Sequence of chain 1.D:
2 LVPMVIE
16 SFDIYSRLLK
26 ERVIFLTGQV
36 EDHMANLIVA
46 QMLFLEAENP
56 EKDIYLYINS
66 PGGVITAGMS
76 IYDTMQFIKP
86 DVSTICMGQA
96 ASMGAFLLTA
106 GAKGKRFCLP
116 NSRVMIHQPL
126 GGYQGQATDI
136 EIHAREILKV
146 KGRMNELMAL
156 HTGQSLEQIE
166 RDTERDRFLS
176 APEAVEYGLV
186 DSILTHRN

Binding-site contacts:
Ligand atom N2 contacts residue GLY68 of chain 1.D at 3.0 Å (h-bond).
Ligand atom C17 contacts residue SER97 of chain 1.D at 2.8 Å.
Ligand atom C2 contacts residue ILE70 of chain 1.D at 3.4 Å (hydrophobic).
Ligand atom O5 contacts residue MET149 of chain 1.D at 3.3 Å.
Ligand atom C23 contacts residue HIS122 of chain 1.D at 3.6 Å.
Ligand atom O4 contacts residue GLY67 of chain 1.D at 3.4 Å.
Ligand atom C17 contacts residue MET98 of chain 1.D at 3.6 Å (hydrophobic).
Ligand atom C5 contacts residue ILE142 of chain 1.D at 3.7 Å (hydrophobic).
Ligand atom C4 contacts residue ILE142 of chain 1.D at 3.7 Å (hydrophobic).
Ligand atom C19 contacts residue SER97 of chain 1.D at 3.6 Å.
Ligand atom O2 contacts residue ILE70 of chain 1.D at 2.8 Å (h-bond).
Ligand atom C13 contacts residue VAL69 of chain 1.D at 3.8 Å (hydrophobic).
Ligand atom C16 contacts residue SER97 of chain 1.D at 1.4 Å.
Ligand atom O1 contacts residue LEU125 of chain 1.D at 3.5 Å (h-bond).
Ligand atom C10 contacts residue GLY68 of chain 1.D at 3.7 Å.
Ligand atom C22 contacts residue HIS122 of chain 1.D at 3.4 Å.
Ligand atom C24 contacts residue SER97 of chain 1.D at 2.4 Å.
Ligand atom O2 contacts residue VAL69 of chain 1.D at 3.5 Å.
Ligand atom N1 contacts residue LEU125 of chain 1.D at 2.9 Å (h-bond).
Ligand atom O4 contacts residue MET98 of chain 1.D at 3.0 Å (h-bond).
Ligand atom O4 contacts residue SER97 of chain 1.D at 2.3 Å (h-bond).
Ligand atom C20 contacts residue HIS122 of chain 1.D at 3.8 Å.
Ligand atom C1 contacts residue LEU125 of chain 1.D at 3.6 Å (hydrophobic).
Ligand atom C24 contacts residue HIS122 of chain 1.D at 1.9 Å.
Ligand atom N2 contacts residue SER97 of chain 1.D at 3.6 Å (h-bond).
Ligand atom O4 contacts residue GLY68 of chain 1.D at 3.0 Å (h-bond).
Ligand atom C19 contacts residue MET98 of chain 1.D at 3.8 Å (hydrophobic).
Ligand atom O3 contacts residue LEU125 of chain 1.D at 2.9 Å (h-bond).
Ligand atom C15 contacts residue HIS122 of chain 1.D at 3.5 Å.
Ligand atom C1 contacts residue ILE70 of chain 1.D at 3.8 Å (hydrophobic).
Ligand atom C21 contacts residue MET149 of chain 1.D at 3.7 Å (hydrophobic).
Ligand atom C23 contacts residue MET149 of chain 1.D at 3.7 Å (hydrophobic).
Ligand atom C17 contacts residue ILE70 of chain 1.D at 3.8 Å (hydrophobic).
Ligand atom C16 contacts residue MET98 of chain 1.D at 3.4 Å (hydrophobic).
Ligand atom C9 contacts residue GLY68 of chain 1.D at 3.4 Å.
Ligand atom C15 contacts residue SER97 of chain 1.D at 2.4 Å.
Ligand atom C18 contacts residue SER97 of chain 1.D at 3.3 Å.
Ligand atom C16 contacts residue HIS122 of chain 1.D at 2.8 Å.
Ligand atom C22 contacts residue PRO124 of chain 1.D at 3.8 Å (hydrophobic).
Ligand atom O3 contacts residue PRO124 of chain 1.D at 3.1 Å.

This protein binds this small molecule.
Small molecule (SMILES): CC(C)C[C@H](NC(=O)OCc1ccccc1)C(=O)N[C@@H](Cc1ccc(O)cc1)[C@H](C)O